This small molecule binds to this protein.
Small molecule (SMILES): NC1=NC(=O)C2=N[C@H]3C(S)=C(S)[C@@H](CO[P](=O)(O)O[P](=O)(O)OC[C@H]4O[C@@H](n5cnc6c(=O)[nH]c(N)nc65)[C@H](O)[C@@H]4O)O[C@H]3NC2=N1

Sequence of chain 1.A:
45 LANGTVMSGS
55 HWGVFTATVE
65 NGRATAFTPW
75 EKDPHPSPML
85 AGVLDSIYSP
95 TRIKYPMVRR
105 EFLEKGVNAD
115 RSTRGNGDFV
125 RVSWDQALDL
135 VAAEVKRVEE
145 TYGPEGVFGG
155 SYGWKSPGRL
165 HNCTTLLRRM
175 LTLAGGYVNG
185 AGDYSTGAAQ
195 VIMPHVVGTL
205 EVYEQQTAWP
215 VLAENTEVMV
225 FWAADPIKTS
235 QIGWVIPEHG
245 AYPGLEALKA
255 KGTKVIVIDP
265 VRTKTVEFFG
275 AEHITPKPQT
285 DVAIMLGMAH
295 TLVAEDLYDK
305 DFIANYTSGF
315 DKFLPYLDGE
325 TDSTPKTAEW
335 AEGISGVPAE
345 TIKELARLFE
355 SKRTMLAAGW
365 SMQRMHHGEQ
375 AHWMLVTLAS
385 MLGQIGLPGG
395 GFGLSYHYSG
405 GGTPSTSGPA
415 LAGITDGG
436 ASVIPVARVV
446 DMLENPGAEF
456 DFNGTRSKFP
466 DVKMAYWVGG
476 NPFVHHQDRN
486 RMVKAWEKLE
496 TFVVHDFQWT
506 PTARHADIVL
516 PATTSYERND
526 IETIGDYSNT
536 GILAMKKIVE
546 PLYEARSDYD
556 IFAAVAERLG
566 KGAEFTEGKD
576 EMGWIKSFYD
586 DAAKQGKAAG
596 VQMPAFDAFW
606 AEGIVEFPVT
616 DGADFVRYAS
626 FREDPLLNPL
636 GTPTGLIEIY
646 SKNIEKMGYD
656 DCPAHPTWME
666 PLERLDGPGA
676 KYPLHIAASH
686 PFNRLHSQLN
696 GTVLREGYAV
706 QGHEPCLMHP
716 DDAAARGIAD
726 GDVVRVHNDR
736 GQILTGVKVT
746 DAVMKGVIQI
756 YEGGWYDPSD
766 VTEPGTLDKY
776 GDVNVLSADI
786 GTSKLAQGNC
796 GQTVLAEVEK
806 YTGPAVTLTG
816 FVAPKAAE

Binding-site contacts:
Ligand atom N15 contacts residue HIS685 of chain 1.A at 3.3 Å (h-bond).
Ligand atom N2 contacts residue HIS500 of chain 1.A at 2.9 Å (h-bond).
Ligand atom S12 contacts residue TYR156 of chain 1.A at 3.1 Å (h-bond).
Ligand atom C10 contacts residue HIS691 of chain 1.A at 3.4 Å.
Ligand atom N18 contacts residue ALA683 of chain 1.A at 2.9 Å (h-bond).
Ligand atom N7 contacts residue SER160 of chain 1.A at 2.8 Å (h-bond).
Ligand atom O2' contacts residue ASP501 of chain 1.A at 2.9 Å (salt-bridge).
Ligand atom N19 contacts residue GLY796 of chain 1.A at 3.1 Å (h-bond).
Ligand atom O1B contacts residue GLN693 of chain 1.A at 3.2 Å (h-bond).
Ligand atom O4' contacts residue GLY474 of chain 1.A at 3.1 Å.
Ligand atom O1A contacts residue ASN476 of chain 1.A at 2.6 Å (h-bond).
Ligand atom O1A contacts residue GLY475 of chain 1.A at 3.4 Å.
Ligand atom N20 contacts residue GLN482 of chain 1.A at 3.3 Å (h-bond).
Ligand atom O1B contacts residue SER692 of chain 1.A at 2.6 Å (h-bond).
Ligand atom C12 contacts residue 2MO1 of chain 1.E at 3.1 Å.
Ligand atom O2A contacts residue TRP158 of chain 1.A at 2.5 Å (h-bond).
Ligand atom S13 contacts residue SER189 of chain 1.A at 3.3 Å (h-bond).
Ligand atom N20 contacts residue ASN779 of chain 1.A at 3.0 Å (h-bond).
Ligand atom S12 contacts residue 2MO1 of chain 1.E at 2.4 Å (h-bond).
Ligand atom O17 contacts residue HIS685 of chain 1.A at 3.0 Å (h-bond).
Ligand atom O3A contacts residue HIS480 of chain 1.A at 3.2 Å.
Ligand atom S13 contacts residue PGD1 of chain 1.D at 3.4 Å (h-bond).
Ligand atom O2B contacts residue GLN693 of chain 1.A at 2.5 Å (h-bond).
Ligand atom S13 contacts residue 2MO1 of chain 1.E at 2.5 Å.
Ligand atom O6 contacts residue ARG523 of chain 1.A at 3.0 Å (salt-bridge).
Ligand atom S12 contacts residue TRP158 of chain 1.A at 3.3 Å (h-bond).
Ligand atom O2B contacts residue TRP158 of chain 1.A at 3.2 Å.
Ligand atom O2A contacts residue GLY157 of chain 1.A at 3.1 Å.
Ligand atom O3' contacts residue ASP501 of chain 1.A at 2.9 Å (salt-bridge).
Ligand atom O1B contacts residue HIS691 of chain 1.A at 3.3 Å.
Ligand atom O1A contacts residue HIS480 of chain 1.A at 2.5 Å (h-bond).
Ligand atom S12 contacts residue HIS691 of chain 1.A at 3.4 Å (h-bond).
Ligand atom O17 contacts residue ARG368 of chain 1.A at 3.1 Å (salt-bridge).
Ligand atom N2 contacts residue ASP553 of chain 1.A at 3.0 Å (salt-bridge).
Ligand atom N22 contacts residue HIS480 of chain 1.A at 3.0 Å (h-bond).
Ligand atom N19 contacts residue ASN779 of chain 1.A at 2.8 Å (h-bond).
Ligand atom C5' contacts residue GLY474 of chain 1.A at 3.2 Å.
Ligand atom C13 contacts residue 2MO1 of chain 1.E at 3.3 Å.
Ligand atom N7 contacts residue PHE502 of chain 1.A at 3.4 Å.
Ligand atom N1 contacts residue ASP553 of chain 1.A at 2.8 Å (salt-bridge).